Sequence of chain 1.A:
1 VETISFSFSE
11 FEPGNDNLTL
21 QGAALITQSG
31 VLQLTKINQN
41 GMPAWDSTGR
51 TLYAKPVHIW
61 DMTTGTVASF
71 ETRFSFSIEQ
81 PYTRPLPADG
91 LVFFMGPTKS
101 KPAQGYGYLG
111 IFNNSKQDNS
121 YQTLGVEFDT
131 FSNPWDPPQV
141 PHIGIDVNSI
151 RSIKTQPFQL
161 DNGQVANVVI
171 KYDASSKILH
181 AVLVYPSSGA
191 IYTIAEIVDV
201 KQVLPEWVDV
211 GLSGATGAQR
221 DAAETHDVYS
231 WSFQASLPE

The small molecule below binds the protein below.
Small molecule (SMILES): OC[C@H]1O[C@@H](O[C@H]2[C@H](O)[C@@H](O)[C@H](O)O[C@@H]2CO)[C@H](O)[C@@H](O)[C@H]1O

Binding-site contacts:
Ligand atom O2 contacts residue GLN219 of chain 1.A at 3.6 Å (h-bond).
Ligand atom O3 contacts residue GLN219 of chain 1.A at 3.0 Å (h-bond).
Ligand atom C4 contacts residue PHE131 of chain 1.A at 3.9 Å (hydrophobic).
Ligand atom C4 contacts residue ALA218 of chain 1.A at 4.2 Å (hydrophobic).
Ligand atom O3 contacts residue TYR106 of chain 1.A at 3.8 Å.
Ligand atom C6 contacts residue ALA88 of chain 1.A at 4.2 Å (hydrophobic).
Ligand atom C6 contacts residue ALA222 of chain 1.A at 3.6 Å (hydrophobic).
Ligand atom C6 contacts residue ALA218 of chain 1.A at 3.9 Å (hydrophobic).
Ligand atom C4 contacts residue ASP89 of chain 1.A at 3.4 Å.
Ligand atom C3 contacts residue PHE131 of chain 1.A at 3.6 Å (hydrophobic).
Ligand atom O3 contacts residue PHE131 of chain 1.A at 4.1 Å.
Ligand atom C2 contacts residue GLN219 of chain 1.A at 3.9 Å.
Ligand atom C4 contacts residue GLY217 of chain 1.A at 4.3 Å.
Ligand atom O4 contacts residue ALA218 of chain 1.A at 3.4 Å.
Ligand atom O5 contacts residue ALA218 of chain 1.A at 3.5 Å.
Ligand atom C3 contacts residue ALA218 of chain 1.A at 3.8 Å (hydrophobic).
Ligand atom O3 contacts residue ASN133 of chain 1.A at 3.0 Å (h-bond).
Ligand atom C4 contacts residue ALA218 of chain 1.A at 4.1 Å (hydrophobic).
Ligand atom O4 contacts residue GLY217 of chain 1.A at 3.1 Å.
Ligand atom O3 contacts residue ALA218 of chain 1.A at 3.8 Å.
Ligand atom C1 contacts residue ALA218 of chain 1.A at 3.9 Å (hydrophobic).
Ligand atom C3 contacts residue GLN219 of chain 1.A at 4.0 Å.
Ligand atom C2 contacts residue ALA218 of chain 1.A at 4.1 Å (hydrophobic).
Ligand atom O4 contacts residue ASP89 of chain 1.A at 2.7 Å (salt-bridge).
Ligand atom C6 contacts residue PHE131 of chain 1.A at 4.0 Å (hydrophobic).
Ligand atom O2 contacts residue ASN133 of chain 1.A at 3.5 Å (h-bond).
Ligand atom C2 contacts residue ASN133 of chain 1.A at 4.1 Å.
Ligand atom O6 contacts residue ALA222 of chain 1.A at 3.6 Å.
Ligand atom C5 contacts residue PHE131 of chain 1.A at 3.7 Å (hydrophobic).
Ligand atom C3 contacts residue ASP89 of chain 1.A at 3.5 Å.
Ligand atom O4 contacts residue TYR106 of chain 1.A at 4.0 Å.
Ligand atom O4 contacts residue ALA218 of chain 1.A at 2.9 Å (h-bond).
Ligand atom C3 contacts residue ASN133 of chain 1.A at 3.4 Å.
Ligand atom O3 contacts residue GLY107 of chain 1.A at 3.0 Å (h-bond).
Ligand atom O6 contacts residue GLN219 of chain 1.A at 3.4 Å (h-bond).
Ligand atom O3 contacts residue ASP89 of chain 1.A at 2.7 Å (salt-bridge).
Ligand atom C5 contacts residue ALA218 of chain 1.A at 4.2 Å (hydrophobic).
Ligand atom C4 contacts residue ALA88 of chain 1.A at 4.0 Å (hydrophobic).
Ligand atom C6 contacts residue GLY217 of chain 1.A at 4.1 Å.
Ligand atom O4 contacts residue ALA88 of chain 1.A at 4.0 Å.